Binding-site contacts:
Ligand atom N9 contacts residue CYS331 of chain 1.D at 3.6 Å (h-bond).
Ligand atom C4 contacts residue CYS331 of chain 1.D at 2.8 Å (hydrophobic).
Ligand atom O2P contacts residue SER388 of chain 1.D at 2.9 Å (h-bond).
Ligand atom C2 contacts residue NAD1 of chain 1.P at 3.5 Å.
Ligand atom C1' contacts residue NAD1 of chain 1.P at 3.6 Å.
Ligand atom C2 contacts residue CYS331 of chain 1.D at 2.3 Å (hydrophobic).
Ligand atom O1P contacts residue TYR411 of chain 1.D at 2.4 Å (h-bond).
Ligand atom O6 contacts residue MET414 of chain 1.D at 2.8 Å (h-bond).
Ligand atom O3' contacts residue ARG322 of chain 1.D at 3.0 Å (salt-bridge).
Ligand atom N1 contacts residue GLN441 of chain 1.D at 2.9 Å (h-bond).
Ligand atom O2' contacts residue ASP364 of chain 1.D at 3.4 Å (salt-bridge).
Ligand atom C8 contacts residue MET70 of chain 1.D at 3.5 Å (hydrophobic).
Ligand atom N3 contacts residue CYS331 of chain 1.D at 1.6 Å (h-bond).
Ligand atom O3P contacts residue GLY328 of chain 1.D at 3.3 Å.
Ligand atom C1' contacts residue CYS331 of chain 1.D at 3.7 Å (hydrophobic).
Ligand atom C3' contacts residue SER68 of chain 1.D at 3.2 Å.
Ligand atom O1P contacts residue GLY387 of chain 1.D at 3.4 Å.
Ligand atom C2' contacts residue NAD1 of chain 1.P at 3.5 Å.
Ligand atom O3' contacts residue ASP364 of chain 1.D at 3.3 Å.
Ligand atom N1 contacts residue CYS331 of chain 1.D at 3.6 Å (h-bond).
Ligand atom C4 contacts residue NAD1 of chain 1.P at 3.4 Å.
Ligand atom N3 contacts residue NAD1 of chain 1.P at 3.1 Å.
Ligand atom C6 contacts residue GLY415 of chain 1.D at 3.3 Å.
Ligand atom O5' contacts residue GLY365 of chain 1.D at 3.4 Å (h-bond).
Ligand atom C2 contacts residue GLN441 of chain 1.D at 3.3 Å.
Ligand atom N7 contacts residue MET414 of chain 1.D at 3.6 Å.
Ligand atom O2' contacts residue NAD1 of chain 1.P at 2.5 Å (h-bond).
Ligand atom O6 contacts residue GLY413 of chain 1.D at 3.1 Å.
Ligand atom O1P contacts residue SER329 of chain 1.D at 2.9 Å (h-bond).
Ligand atom C6 contacts residue MET414 of chain 1.D at 3.7 Å (hydrophobic).
Ligand atom O3P contacts residue SER329 of chain 1.D at 2.5 Å (h-bond).
Ligand atom P contacts residue SER388 of chain 1.D at 3.5 Å.
Ligand atom O6 contacts residue GLY415 of chain 1.D at 2.3 Å (h-bond).
Ligand atom O3' contacts residue MET385 of chain 1.D at 3.6 Å.
Ligand atom O2P contacts residue GLY387 of chain 1.D at 3.1 Å (h-bond).
Ligand atom O3' contacts residue SER68 of chain 1.D at 3.1 Å (h-bond).
Ligand atom N7 contacts residue GLY413 of chain 1.D at 3.5 Å.
Ligand atom O1P contacts residue SER388 of chain 1.D at 2.9 Å (h-bond).
Ligand atom P contacts residue SER329 of chain 1.D at 3.6 Å.
Ligand atom O3P contacts residue GLY365 of chain 1.D at 3.5 Å.

Sequence of chain 1.D:
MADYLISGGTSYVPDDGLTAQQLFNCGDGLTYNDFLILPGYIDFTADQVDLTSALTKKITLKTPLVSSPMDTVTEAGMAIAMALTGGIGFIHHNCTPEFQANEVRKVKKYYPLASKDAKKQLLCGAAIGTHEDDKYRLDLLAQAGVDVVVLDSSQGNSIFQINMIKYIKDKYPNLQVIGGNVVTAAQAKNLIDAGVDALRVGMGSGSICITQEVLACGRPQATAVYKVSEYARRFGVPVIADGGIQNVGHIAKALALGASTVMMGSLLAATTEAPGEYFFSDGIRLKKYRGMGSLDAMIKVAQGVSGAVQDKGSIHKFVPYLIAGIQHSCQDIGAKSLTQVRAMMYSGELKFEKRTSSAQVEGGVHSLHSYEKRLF

A protein and the small-molecule ligand that binds it are described below.
Small molecule (SMILES): O=c1[nH]cnc2c1ncn2[C@@H]1O[C@H](COP(=O)(O)O)[C@@H](O)[C@H]1O